This protein binds this small molecule.
Small molecule (SMILES): CC(=O)N[C@@H]1[C@@H](O)[C@H](O)[C@@H](CO)O[C@H]1O

Binding-site contacts:
Ligand atom O3 contacts residue ASN310 of chain 1.D at 4.4 Å.
Ligand atom O3 contacts residue ARG246 of chain 1.D at 3.8 Å.
Ligand atom C8 contacts residue ASN244 of chain 1.D at 4.1 Å.
Ligand atom O7 contacts residue ASN146 of chain 1.D at 4.0 Å.
Ligand atom C4 contacts residue ASN146 of chain 1.D at 4.2 Å.
Ligand atom C3 contacts residue ASN146 of chain 1.D at 3.8 Å.
Ligand atom O7 contacts residue VAL138 of chain 1.D at 4.2 Å.
Ligand atom C4 contacts residue ASN310 of chain 1.D at 4.0 Å.
Ligand atom C6 contacts residue ASN310 of chain 1.D at 4.4 Å.
Ligand atom C8 contacts residue PHE243 of chain 1.D at 4.1 Å (hydrophobic).
Ligand atom C5 contacts residue ASN146 of chain 1.D at 3.6 Å.
Ligand atom N2 contacts residue ASN146 of chain 1.D at 3.0 Å (h-bond).
Ligand atom C3 contacts residue SER311 of chain 1.D at 4.2 Å.
Ligand atom O3 contacts residue CYS309 of chain 1.D at 3.1 Å (h-bond).
Ligand atom C1 contacts residue ASN146 of chain 1.D at 1.4 Å.
Ligand atom O4 contacts residue ASN310 of chain 1.D at 3.9 Å.
Ligand atom C8 contacts residue LEU145 of chain 1.D at 3.4 Å (hydrophobic).
Ligand atom C7 contacts residue VAL138 of chain 1.D at 4.3 Å (hydrophobic).
Ligand atom O7 contacts residue PRO96 of chain 1.D at 3.7 Å.
Ligand atom O5 contacts residue ASN146 of chain 1.D at 2.2 Å (h-bond).
Ligand atom C2 contacts residue ASN146 of chain 1.D at 2.5 Å.
Ligand atom C8 contacts residue SER311 of chain 1.D at 4.0 Å.
Ligand atom C7 contacts residue ASN146 of chain 1.D at 3.8 Å.
Ligand atom O6 contacts residue LYS136 of chain 1.D at 3.1 Å (salt-bridge).
Ligand atom C5 contacts residue ASN310 of chain 1.D at 3.5 Å.
Ligand atom C3 contacts residue CYS309 of chain 1.D at 4.3 Å (hydrophobic).
Ligand atom C1 contacts residue ASN310 of chain 1.D at 4.2 Å.
Ligand atom C7 contacts residue SER311 of chain 1.D at 4.2 Å.
Ligand atom O4 contacts residue ARG246 of chain 1.D at 3.6 Å.
Ligand atom C3 contacts residue ASN310 of chain 1.D at 3.9 Å.
Ligand atom C6 contacts residue LYS136 of chain 1.D at 4.3 Å.
Ligand atom C4 contacts residue ARG246 of chain 1.D at 4.5 Å.
Ligand atom O5 contacts residue LYS136 of chain 1.D at 3.9 Å.
Ligand atom C2 contacts residue SER311 of chain 1.D at 4.2 Å.
Ligand atom N2 contacts residue SER311 of chain 1.D at 3.3 Å (h-bond).
Ligand atom C8 contacts residue VAL138 of chain 1.D at 4.0 Å (hydrophobic).
Ligand atom O5 contacts residue ASN310 of chain 1.D at 4.2 Å.
Ligand atom O7 contacts residue ASN244 of chain 1.D at 4.4 Å.
Ligand atom C4 contacts residue ASP95 of chain 1.D at 4.3 Å.
Ligand atom C1 contacts residue SER311 of chain 1.D at 4.0 Å.

Sequence of chain 1.D:
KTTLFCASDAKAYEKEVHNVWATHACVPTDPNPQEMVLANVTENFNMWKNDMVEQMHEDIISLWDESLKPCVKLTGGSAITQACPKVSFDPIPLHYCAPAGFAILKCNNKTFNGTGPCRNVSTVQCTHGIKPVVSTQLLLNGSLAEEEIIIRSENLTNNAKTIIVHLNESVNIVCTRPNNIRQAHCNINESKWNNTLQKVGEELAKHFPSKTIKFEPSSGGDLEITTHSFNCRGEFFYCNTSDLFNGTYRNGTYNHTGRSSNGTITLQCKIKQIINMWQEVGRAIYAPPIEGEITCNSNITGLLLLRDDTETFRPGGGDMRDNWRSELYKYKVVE